A protein and the small-molecule ligand that binds it are described below.
Small molecule (SMILES): C[C@H]1O[C@@H](n2cnc3c(N)ncnc32)[C@H](O)[C@@H]1O

Binding-site contacts:
Ligand atom O2' contacts residue GLU121 of chain 1.G at 4.1 Å.
Ligand atom O3' contacts residue ASP487 of chain 1.G at 4.0 Å.
Ligand atom C5 contacts residue LEU486 of chain 1.G at 4.0 Å (hydrophobic).
Ligand atom N3 contacts residue LEU486 of chain 1.G at 3.3 Å (h-bond).
Ligand atom C1' contacts residue LEU486 of chain 1.G at 4.4 Å (hydrophobic).
Ligand atom C2' contacts residue LEU486 of chain 1.G at 4.2 Å (hydrophobic).
Ligand atom O2' contacts residue LEU486 of chain 1.G at 4.1 Å.
Ligand atom C4 contacts residue LEU486 of chain 1.G at 3.7 Å (hydrophobic).
Ligand atom C6 contacts residue LEU486 of chain 1.G at 3.9 Å (hydrophobic).
Ligand atom N3 contacts residue ASP487 of chain 1.G at 4.1 Å.
Ligand atom C3' contacts residue ASP487 of chain 1.G at 3.8 Å.
Ligand atom N1 contacts residue LEU486 of chain 1.G at 3.5 Å (h-bond).
Ligand atom C2 contacts residue LEU486 of chain 1.G at 3.2 Å (hydrophobic).
Ligand atom C8 contacts residue LEU486 of chain 1.G at 3.4 Å (hydrophobic).
Ligand atom N7 contacts residue LEU486 of chain 1.G at 3.7 Å.
Ligand atom N9 contacts residue LEU486 of chain 1.G at 4.0 Å.
Ligand atom O3' contacts residue PRO124 of chain 1.G at 4.2 Å.

Sequence of chain 1.G:
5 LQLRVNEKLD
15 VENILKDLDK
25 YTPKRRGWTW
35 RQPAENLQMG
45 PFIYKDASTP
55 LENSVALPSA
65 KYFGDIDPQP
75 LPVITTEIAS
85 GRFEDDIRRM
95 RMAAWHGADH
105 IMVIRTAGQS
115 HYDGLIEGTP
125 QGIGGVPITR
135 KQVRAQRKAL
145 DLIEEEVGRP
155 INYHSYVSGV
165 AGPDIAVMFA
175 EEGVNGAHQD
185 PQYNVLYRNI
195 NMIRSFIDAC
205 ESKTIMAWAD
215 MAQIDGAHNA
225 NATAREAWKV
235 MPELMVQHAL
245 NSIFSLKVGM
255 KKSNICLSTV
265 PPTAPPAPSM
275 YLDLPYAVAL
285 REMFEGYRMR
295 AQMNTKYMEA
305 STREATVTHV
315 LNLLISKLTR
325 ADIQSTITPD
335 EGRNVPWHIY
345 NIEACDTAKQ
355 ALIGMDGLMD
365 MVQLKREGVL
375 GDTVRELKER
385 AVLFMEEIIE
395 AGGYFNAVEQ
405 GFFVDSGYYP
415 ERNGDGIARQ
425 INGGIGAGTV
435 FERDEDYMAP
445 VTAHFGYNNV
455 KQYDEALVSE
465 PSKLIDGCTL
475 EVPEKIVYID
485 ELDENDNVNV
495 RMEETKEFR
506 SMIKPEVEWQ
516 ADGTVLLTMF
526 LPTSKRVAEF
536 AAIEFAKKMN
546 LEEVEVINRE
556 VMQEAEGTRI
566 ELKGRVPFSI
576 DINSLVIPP